Sequence of chain 29.C:
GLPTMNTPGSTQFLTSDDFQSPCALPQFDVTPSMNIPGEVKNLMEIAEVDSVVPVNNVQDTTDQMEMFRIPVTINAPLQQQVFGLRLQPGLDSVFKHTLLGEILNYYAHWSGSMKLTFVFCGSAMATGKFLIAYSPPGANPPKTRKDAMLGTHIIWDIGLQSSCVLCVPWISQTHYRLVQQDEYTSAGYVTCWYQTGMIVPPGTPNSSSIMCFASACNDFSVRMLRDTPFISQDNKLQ

Sequence of chain 28.A:
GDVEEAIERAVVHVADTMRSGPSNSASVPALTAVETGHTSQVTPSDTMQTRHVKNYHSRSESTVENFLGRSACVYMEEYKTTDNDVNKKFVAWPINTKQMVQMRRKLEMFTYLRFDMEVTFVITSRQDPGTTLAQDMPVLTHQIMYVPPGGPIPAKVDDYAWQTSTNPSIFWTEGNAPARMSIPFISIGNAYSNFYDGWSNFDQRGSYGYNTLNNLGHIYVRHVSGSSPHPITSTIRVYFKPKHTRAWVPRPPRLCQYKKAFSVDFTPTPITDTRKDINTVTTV

Sequence of chain 28.C:
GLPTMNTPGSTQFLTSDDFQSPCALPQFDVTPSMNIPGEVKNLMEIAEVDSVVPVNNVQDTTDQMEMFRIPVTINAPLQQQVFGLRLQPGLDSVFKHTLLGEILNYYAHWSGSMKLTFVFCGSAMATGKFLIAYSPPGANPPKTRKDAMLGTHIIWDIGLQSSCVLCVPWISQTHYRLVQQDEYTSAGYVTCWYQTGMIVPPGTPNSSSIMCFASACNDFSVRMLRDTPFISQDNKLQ

Binding-site contacts:
Ligand atom C2A contacts residue MET181 of chain 28.A at 3.7 Å (hydrophobic).
Ligand atom C4A contacts residue ILE170 of chain 28.A at 3.9 Å (hydrophobic).
Ligand atom C3 contacts residue W711 of chain 28.F at 3.3 Å.
Ligand atom N2 contacts residue W711 of chain 28.F at 2.9 Å.
Ligand atom C2C contacts residue LEU216 of chain 28.A at 3.7 Å (hydrophobic).
Ligand atom C4A contacts residue MET181 of chain 28.A at 3.6 Å (hydrophobic).
Ligand atom C1B contacts residue ILE183 of chain 28.A at 4.0 Å (hydrophobic).
Ligand atom C4A contacts residue LEU14 of chain 29.C at 4.0 Å (hydrophobic).
Ligand atom C5A contacts residue ILE144 of chain 28.A at 3.7 Å (hydrophobic).
Ligand atom C4C contacts residue MET117 of chain 28.A at 3.9 Å (hydrophobic).
Ligand atom C4B contacts residue ILE183 of chain 28.A at 4.0 Å (hydrophobic).
Ligand atom C5B contacts residue TYR146 of chain 28.A at 3.4 Å (hydrophobic).
Ligand atom C2B contacts residue ILE219 of chain 28.A at 3.8 Å (hydrophobic).
Ligand atom C6C contacts residue ILE186 of chain 28.A at 3.9 Å (hydrophobic).
Ligand atom C2A contacts residue TYR146 of chain 28.A at 3.7 Å (hydrophobic).
Ligand atom C3C contacts residue LEU216 of chain 28.A at 3.7 Å (hydrophobic).
Ligand atom C31 contacts residue ASN214 of chain 28.A at 3.3 Å.
Ligand atom C31 contacts residue LEU216 of chain 28.A at 3.4 Å (hydrophobic).
Ligand atom O1 contacts residue W711 of chain 28.F at 3.7 Å.
Ligand atom C5B contacts residue ILE183 of chain 28.A at 3.7 Å (hydrophobic).
Ligand atom C5A contacts residue PRO168 of chain 28.A at 4.0 Å (hydrophobic).
Ligand atom O1B contacts residue ILE95 of chain 28.A at 3.6 Å.
Ligand atom C2C contacts residue THR97 of chain 28.A at 3.9 Å.
Ligand atom C4B contacts residue TYR146 of chain 28.A at 3.7 Å (hydrophobic).
Ligand atom C6B contacts residue ILE183 of chain 28.A at 3.6 Å (hydrophobic).
Ligand atom C31 contacts residue W711 of chain 28.F at 3.0 Å.
Ligand atom O1A contacts residue PHE121 of chain 28.A at 4.0 Å.
Ligand atom N2 contacts residue THR97 of chain 28.A at 3.7 Å.
Ligand atom C6B contacts residue TYR146 of chain 28.A at 3.8 Å (hydrophobic).
Ligand atom N3A contacts residue TYR146 of chain 28.A at 4.0 Å.
Ligand atom C1C contacts residue PHE115 of chain 28.A at 3.9 Å (hydrophobic).
Ligand atom N3A contacts residue ALA24 of chain 28.C at 3.8 Å.
Ligand atom C1C contacts residue THR97 of chain 28.A at 3.9 Å.
Ligand atom O1 contacts residue THR97 of chain 28.A at 3.4 Å (h-bond).
Ligand atom C3B contacts residue ILE219 of chain 28.A at 3.8 Å (hydrophobic).
Ligand atom C3C contacts residue TYR192 of chain 28.A at 4.0 Å (hydrophobic).
Ligand atom N3A contacts residue MET181 of chain 28.A at 3.3 Å.
Ligand atom C4A contacts residue ALA24 of chain 28.C at 4.0 Å (hydrophobic).
Ligand atom C4 contacts residue TYR192 of chain 28.A at 3.5 Å (hydrophobic).
Ligand atom C5A contacts residue ILE170 of chain 28.A at 3.8 Å (hydrophobic).

This protein binds this small molecule.
Small molecule (SMILES): Cc1cc(CCCCCCCOc2ccc(C3=NCCO3)cc2)on1